Sequence of chain 1.D:
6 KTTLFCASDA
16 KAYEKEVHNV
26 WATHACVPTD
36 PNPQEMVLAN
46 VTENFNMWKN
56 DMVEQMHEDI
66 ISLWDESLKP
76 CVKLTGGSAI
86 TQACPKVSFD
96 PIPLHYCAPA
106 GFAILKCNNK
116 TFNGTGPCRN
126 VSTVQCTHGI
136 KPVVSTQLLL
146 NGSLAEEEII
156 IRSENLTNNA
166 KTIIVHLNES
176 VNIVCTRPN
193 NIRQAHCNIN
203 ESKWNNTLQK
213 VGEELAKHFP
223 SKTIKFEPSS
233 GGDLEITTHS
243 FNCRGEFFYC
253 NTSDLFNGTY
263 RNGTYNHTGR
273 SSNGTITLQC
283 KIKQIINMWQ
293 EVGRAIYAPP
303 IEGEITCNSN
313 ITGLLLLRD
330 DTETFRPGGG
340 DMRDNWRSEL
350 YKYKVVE

Binding-site contacts:
Ligand atom N2 contacts residue ASN207 of chain 1.D at 2.6 Å (h-bond).
Ligand atom O5 contacts residue SER204 of chain 1.D at 3.6 Å (h-bond).
Ligand atom C2 contacts residue GLU203 of chain 1.D at 3.7 Å.
Ligand atom O5 contacts residue GLU203 of chain 1.D at 2.7 Å (salt-bridge).
Ligand atom C1 contacts residue SER204 of chain 1.D at 4.0 Å.
Ligand atom C8 contacts residue HIS269 of chain 1.D at 3.9 Å.
Ligand atom O7 contacts residue TYR267 of chain 1.D at 3.6 Å.
Ligand atom C7 contacts residue TYR267 of chain 1.D at 4.5 Å (hydrophobic).
Ligand atom C6 contacts residue GLU203 of chain 1.D at 3.7 Å.
Ligand atom C1 contacts residue ASN207 of chain 1.D at 1.5 Å.
Ligand atom C4 contacts residue GLU203 of chain 1.D at 4.1 Å.
Ligand atom O5 contacts residue ASN207 of chain 1.D at 2.6 Å (h-bond).
Ligand atom C8 contacts residue ASN207 of chain 1.D at 2.9 Å.
Ligand atom O6 contacts residue GLU203 of chain 1.D at 3.2 Å (salt-bridge).
Ligand atom C7 contacts residue ASN207 of chain 1.D at 2.9 Å.
Ligand atom C1 contacts residue GLU203 of chain 1.D at 3.3 Å.
Ligand atom C3 contacts residue ASN207 of chain 1.D at 3.7 Å.
Ligand atom C6 contacts residue SER204 of chain 1.D at 3.9 Å.
Ligand atom C2 contacts residue ASN207 of chain 1.D at 2.2 Å.
Ligand atom O7 contacts residue ASN207 of chain 1.D at 3.9 Å.
Ligand atom C5 contacts residue ASN207 of chain 1.D at 3.9 Å.
Ligand atom O6 contacts residue GLY276 of chain 1.D at 3.4 Å.
Ligand atom C8 contacts residue GLU203 of chain 1.D at 4.2 Å.
Ligand atom C5 contacts residue GLU203 of chain 1.D at 3.8 Å.
Ligand atom C4 contacts residue ASN207 of chain 1.D at 4.2 Å.
Ligand atom C6 contacts residue GLY276 of chain 1.D at 3.8 Å.
Ligand atom C5 contacts residue SER204 of chain 1.D at 4.0 Å.

A protein and the small-molecule ligand that binds it are described below.
Small molecule (SMILES): CC(=O)N[C@@H]1[C@@H](O)[C@H](O)[C@@H](CO)O[C@H]1O